Binding-site contacts:
Ligand atom O5 contacts residue GLN73 of chain 1.A at 3.6 Å.
Ligand atom C2 contacts residue ASN75 of chain 1.A at 2.4 Å.
Ligand atom C6 contacts residue THR38 of chain 1.A at 3.8 Å.
Ligand atom C5 contacts residue GLN73 of chain 1.A at 3.8 Å.
Ligand atom C5 contacts residue PHE21 of chain 1.A at 3.7 Å (hydrophobic).
Ligand atom C6 contacts residue GLN73 of chain 1.A at 3.6 Å.
Ligand atom O2 contacts residue MAN6 of chain 1.F at 2.8 Å (h-bond).
Ligand atom O6 contacts residue PHE21 of chain 1.A at 3.3 Å.
Ligand atom C3 contacts residue ASN75 of chain 1.A at 3.8 Å.
Ligand atom C8 contacts residue ASP43 of chain 1.A at 3.4 Å.
Ligand atom O3 contacts residue LYS24 of chain 1.A at 2.8 Å (salt-bridge).
Ligand atom O4 contacts residue VAL42 of chain 1.A at 3.5 Å.
Ligand atom C1 contacts residue PHE19 of chain 1.A at 3.7 Å (hydrophobic).
Ligand atom N2 contacts residue ASP43 of chain 1.A at 2.8 Å (salt-bridge).
Ligand atom O6 contacts residue THR38 of chain 1.A at 3.3 Å.
Ligand atom O3 contacts residue ASP43 of chain 1.A at 3.5 Å (salt-bridge).
Ligand atom C5 contacts residue ASN75 of chain 1.A at 3.7 Å.
Ligand atom C8 contacts residue ARG79 of chain 1.A at 3.9 Å.
Ligand atom O7 contacts residue VAL42 of chain 1.A at 3.5 Å.
Ligand atom O7 contacts residue ARG79 of chain 1.A at 3.4 Å.
Ligand atom C6 contacts residue PHE19 of chain 1.A at 3.6 Å (hydrophobic).
Ligand atom O5 contacts residue VAL42 of chain 1.A at 3.9 Å.
Ligand atom C2 contacts residue PHE21 of chain 1.A at 3.7 Å (hydrophobic).
Ligand atom C6 contacts residue PHE21 of chain 1.A at 3.7 Å (hydrophobic).
Ligand atom C1 contacts residue PHE21 of chain 1.A at 3.7 Å (hydrophobic).
Ligand atom N2 contacts residue ASN75 of chain 1.A at 2.9 Å (h-bond).
Ligand atom C4 contacts residue LYS24 of chain 1.A at 3.9 Å.
Ligand atom C3 contacts residue PHE19 of chain 1.A at 3.9 Å (hydrophobic).
Ligand atom C7 contacts residue ASP43 of chain 1.A at 3.5 Å.
Ligand atom C2 contacts residue ASP43 of chain 1.A at 3.6 Å.
Ligand atom O7 contacts residue ASN75 of chain 1.A at 3.7 Å.
Ligand atom C7 contacts residue ASN75 of chain 1.A at 3.5 Å.
Ligand atom O6 contacts residue VAL40 of chain 1.A at 3.1 Å.
Ligand atom C2 contacts residue PHE19 of chain 1.A at 3.7 Å (hydrophobic).
Ligand atom C1 contacts residue ASN75 of chain 1.A at 1.4 Å.
Ligand atom C3 contacts residue LYS24 of chain 1.A at 3.7 Å.
Ligand atom C3 contacts residue ASP43 of chain 1.A at 3.5 Å.
Ligand atom O5 contacts residue ASN75 of chain 1.A at 2.3 Å (h-bond).
Ligand atom O4 contacts residue LYS24 of chain 1.A at 3.1 Å (salt-bridge).
Ligand atom O6 contacts residue PHE21 of chain 1.A at 3.5 Å.

The small molecule below binds the protein below.
Small molecule (SMILES): CC(=O)N[C@H]1[C@H](O[C@H]2[C@H](O)[C@@H](NC(C)=O)CO[C@@H]2CO[C@@H]2O[C@@H](C)[C@@H](O)[C@@H](O)[C@@H]2O)O[C@H](CO)[C@@H](O[C@@H]2O[C@H](CO[C@H]3O[C@H](CO)[C@@H](O)[C@H](O)[C@@H]3O[C@@H]3O[C@H](CO)[C@@H](O)[C@H](O)[C@H]3NC(C)=O)[C@@H](O)[C@H](O)[C@@H]2O)[C@@H]1O

Sequence of chain 1.A:
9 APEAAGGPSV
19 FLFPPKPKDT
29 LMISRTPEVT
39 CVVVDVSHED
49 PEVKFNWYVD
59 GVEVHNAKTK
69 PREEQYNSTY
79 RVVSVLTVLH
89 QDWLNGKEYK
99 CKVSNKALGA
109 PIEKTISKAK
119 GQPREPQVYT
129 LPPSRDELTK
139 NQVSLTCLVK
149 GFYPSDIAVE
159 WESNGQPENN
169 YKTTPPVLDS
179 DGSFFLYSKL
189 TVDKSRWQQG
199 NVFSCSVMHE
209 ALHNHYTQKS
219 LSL